Sequence of chain 24.L:
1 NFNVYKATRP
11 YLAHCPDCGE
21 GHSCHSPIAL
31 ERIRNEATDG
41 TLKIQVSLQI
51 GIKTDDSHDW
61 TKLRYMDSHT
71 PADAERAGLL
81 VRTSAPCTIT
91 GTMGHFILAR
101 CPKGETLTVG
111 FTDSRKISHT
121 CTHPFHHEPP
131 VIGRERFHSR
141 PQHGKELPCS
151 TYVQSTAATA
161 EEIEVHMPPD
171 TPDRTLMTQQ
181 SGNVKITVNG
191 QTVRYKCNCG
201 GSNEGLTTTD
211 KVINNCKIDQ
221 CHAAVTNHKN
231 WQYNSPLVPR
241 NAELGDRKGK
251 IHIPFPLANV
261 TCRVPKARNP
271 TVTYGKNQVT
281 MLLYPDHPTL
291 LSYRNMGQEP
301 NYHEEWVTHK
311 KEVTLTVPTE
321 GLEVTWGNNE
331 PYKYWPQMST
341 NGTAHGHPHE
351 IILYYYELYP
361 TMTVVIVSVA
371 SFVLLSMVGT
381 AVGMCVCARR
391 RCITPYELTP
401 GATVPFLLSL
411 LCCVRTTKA

Binding-site contacts:
Ligand atom O7 contacts residue ASN259 of chain 24.L at 2.9 Å (h-bond).
Ligand atom O7 contacts residue THR116 of chain 24.K at 3.9 Å.
Ligand atom C2 contacts residue ASN259 of chain 24.L at 2.4 Å.
Ligand atom O7 contacts residue LYS181 of chain 24.K at 4.3 Å.
Ligand atom N2 contacts residue ASN259 of chain 24.L at 2.9 Å (h-bond).
Ligand atom O6 contacts residue ASN259 of chain 24.L at 4.2 Å.
Ligand atom C8 contacts residue ASN259 of chain 24.L at 4.4 Å.
Ligand atom C5 contacts residue ASN259 of chain 24.L at 3.7 Å.
Ligand atom O5 contacts residue ASN259 of chain 24.L at 2.3 Å (h-bond).
Ligand atom C1 contacts residue ASN259 of chain 24.L at 1.4 Å.
Ligand atom C3 contacts residue ASN259 of chain 24.L at 3.8 Å.
Ligand atom C8 contacts residue LYS181 of chain 24.K at 4.3 Å.
Ligand atom C7 contacts residue ASN259 of chain 24.L at 3.1 Å.
Ligand atom C4 contacts residue ASN259 of chain 24.L at 4.2 Å.

A small-molecule ligand and the protein it binds are described below.
Small molecule (SMILES): CC(=O)N[C@@H]1[C@@H](O)[C@H](O)[C@@H](CO)O[C@H]1O

Sequence of chain 24.K:
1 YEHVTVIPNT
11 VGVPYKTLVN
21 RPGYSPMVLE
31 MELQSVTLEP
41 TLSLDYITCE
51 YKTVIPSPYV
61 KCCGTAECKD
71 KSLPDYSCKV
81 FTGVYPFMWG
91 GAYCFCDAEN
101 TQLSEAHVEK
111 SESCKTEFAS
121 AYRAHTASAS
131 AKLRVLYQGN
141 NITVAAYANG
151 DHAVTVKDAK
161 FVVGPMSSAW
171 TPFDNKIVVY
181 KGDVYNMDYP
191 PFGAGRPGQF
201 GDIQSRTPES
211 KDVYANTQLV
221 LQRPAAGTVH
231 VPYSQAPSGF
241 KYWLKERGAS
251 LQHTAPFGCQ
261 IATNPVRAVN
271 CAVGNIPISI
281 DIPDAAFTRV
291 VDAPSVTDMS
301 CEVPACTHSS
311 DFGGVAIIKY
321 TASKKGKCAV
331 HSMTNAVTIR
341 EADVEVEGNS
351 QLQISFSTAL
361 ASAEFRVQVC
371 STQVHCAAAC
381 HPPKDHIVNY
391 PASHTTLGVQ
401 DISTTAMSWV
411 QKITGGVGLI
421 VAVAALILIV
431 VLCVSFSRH